Sequence of chain 1.A:
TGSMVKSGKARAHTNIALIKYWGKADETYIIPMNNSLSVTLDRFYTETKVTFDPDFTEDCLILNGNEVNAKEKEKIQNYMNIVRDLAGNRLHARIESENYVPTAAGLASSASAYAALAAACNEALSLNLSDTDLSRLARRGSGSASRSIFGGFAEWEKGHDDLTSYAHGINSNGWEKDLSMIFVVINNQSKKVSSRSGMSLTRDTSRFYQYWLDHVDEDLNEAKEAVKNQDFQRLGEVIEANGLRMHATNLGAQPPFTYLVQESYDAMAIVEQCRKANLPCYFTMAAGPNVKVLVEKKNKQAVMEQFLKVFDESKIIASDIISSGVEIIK

A small-molecule ligand and the protein it binds are described below.
Small molecule (SMILES): O=C(O)[C@@H]1CCCN1C(=O)CO[P](=O)(O)OP(=O)(O)O

Binding-site contacts:
Ligand atom O contacts residue ARG149 of chain 1.A at 3.1 Å (salt-bridge).
Ligand atom C contacts residue ARG149 of chain 1.A at 3.5 Å.
Ligand atom OAC contacts residue GLY145 of chain 1.A at 3.6 Å (h-bond).
Ligand atom CB contacts residue TYR23 of chain 1.A at 3.0 Å (hydrophobic).
Ligand atom PAS contacts residue ARG198 of chain 1.A at 3.9 Å.
Ligand atom OXT contacts residue TYR23 of chain 1.A at 3.4 Å.
Ligand atom PAS contacts residue LYS26 of chain 1.A at 3.6 Å.
Ligand atom OAF contacts residue ARG198 of chain 1.A at 2.8 Å (salt-bridge).
Ligand atom OAG contacts residue GLY145 of chain 1.A at 3.1 Å (h-bond).
Ligand atom OAC contacts residue SER144 of chain 1.A at 2.7 Å (h-bond).
Ligand atom OAG contacts residue LYS26 of chain 1.A at 3.4 Å (salt-bridge).
Ligand atom OAB contacts residue SER197 of chain 1.A at 2.6 Å (h-bond).
Ligand atom OAD contacts residue GLY145 of chain 1.A at 3.7 Å.
Ligand atom CAK contacts residue SER197 of chain 1.A at 3.5 Å.
Ligand atom CA contacts residue TYR23 of chain 1.A at 3.0 Å (hydrophobic).
Ligand atom OAF contacts residue LYS26 of chain 1.A at 2.7 Å (salt-bridge).
Ligand atom O contacts residue SER146 of chain 1.A at 3.7 Å.
Ligand atom C contacts residue ALA19 of chain 1.A at 3.7 Å (hydrophobic).
Ligand atom OXT contacts residue ARG149 of chain 1.A at 2.9 Å (salt-bridge).
Ligand atom CAP contacts residue SER197 of chain 1.A at 3.2 Å.
Ligand atom CB contacts residue LYS22 of chain 1.A at 3.5 Å.
Ligand atom OAF contacts residue TYR23 of chain 1.A at 3.8 Å.
Ligand atom OAD contacts residue SER146 of chain 1.A at 3.0 Å (h-bond).
Ligand atom CAK contacts residue TYR23 of chain 1.A at 3.7 Å (hydrophobic).
Ligand atom CAK contacts residue MET201 of chain 1.A at 3.9 Å (hydrophobic).
Ligand atom OAD contacts residue SER144 of chain 1.A at 3.3 Å (h-bond).
Ligand atom PAS contacts residue TYR23 of chain 1.A at 3.5 Å.
Ligand atom OAH contacts residue SER144 of chain 1.A at 2.9 Å (h-bond).
Ligand atom OAG contacts residue TYR23 of chain 1.A at 2.5 Å (h-bond).
Ligand atom OAM contacts residue SER197 of chain 1.A at 3.2 Å (h-bond).
Ligand atom CG contacts residue LYS22 of chain 1.A at 3.5 Å.
Ligand atom OAH contacts residue SER112 of chain 1.A at 3.2 Å (h-bond).
Ligand atom OAC contacts residue ARG198 of chain 1.A at 3.1 Å (salt-bridge).
Ligand atom OAD contacts residue TYR23 of chain 1.A at 3.5 Å.
Ligand atom OAG contacts residue ILE32 of chain 1.A at 3.7 Å.
Ligand atom OXT contacts residue ALA19 of chain 1.A at 3.3 Å.
Ligand atom PAT contacts residue SER144 of chain 1.A at 3.7 Å.
Ligand atom OAN contacts residue TYR23 of chain 1.A at 3.8 Å.
Ligand atom CD contacts residue ALA288 of chain 1.A at 3.5 Å (hydrophobic).
Ligand atom CG contacts residue MET248 of chain 1.A at 3.7 Å (hydrophobic).